Sequence of chain 1.B:
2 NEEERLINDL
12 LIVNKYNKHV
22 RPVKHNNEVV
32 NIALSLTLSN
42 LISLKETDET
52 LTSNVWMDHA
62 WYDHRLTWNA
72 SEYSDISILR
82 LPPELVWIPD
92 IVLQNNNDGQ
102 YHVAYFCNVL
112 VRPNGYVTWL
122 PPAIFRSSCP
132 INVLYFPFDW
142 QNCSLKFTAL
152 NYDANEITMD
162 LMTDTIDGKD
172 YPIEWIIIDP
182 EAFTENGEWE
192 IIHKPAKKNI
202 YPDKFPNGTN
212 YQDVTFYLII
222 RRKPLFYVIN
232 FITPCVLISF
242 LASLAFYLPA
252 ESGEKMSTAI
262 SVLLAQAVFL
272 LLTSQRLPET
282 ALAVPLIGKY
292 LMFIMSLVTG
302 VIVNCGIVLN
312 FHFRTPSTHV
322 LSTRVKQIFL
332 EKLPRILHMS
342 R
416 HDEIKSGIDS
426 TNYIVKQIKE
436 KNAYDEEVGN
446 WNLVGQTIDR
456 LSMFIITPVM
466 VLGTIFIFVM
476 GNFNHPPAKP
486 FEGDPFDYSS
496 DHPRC

Binding-site contacts:
Ligand atom C3 contacts residue ASN70 of chain 1.B at 3.8 Å.
Ligand atom C5 contacts residue SER72 of chain 1.B at 3.2 Å.
Ligand atom O5 contacts residue SER72 of chain 1.B at 2.9 Å (h-bond).
Ligand atom N2 contacts residue ASN70 of chain 1.B at 2.9 Å (h-bond).
Ligand atom C1 contacts residue SER72 of chain 1.B at 2.8 Å.
Ligand atom C2 contacts residue SER72 of chain 1.B at 4.1 Å.
Ligand atom C1 contacts residue GLU73 of chain 1.B at 4.4 Å.
Ligand atom C3 contacts residue SER72 of chain 1.B at 4.4 Å.
Ligand atom C1 contacts residue ASN70 of chain 1.B at 1.4 Å.
Ligand atom C4 contacts residue SER72 of chain 1.B at 4.4 Å.
Ligand atom O5 contacts residue GLU73 of chain 1.B at 4.0 Å.
Ligand atom C7 contacts residue ASN70 of chain 1.B at 3.5 Å.
Ligand atom O5 contacts residue ASN70 of chain 1.B at 2.3 Å (h-bond).
Ligand atom O7 contacts residue ASN70 of chain 1.B at 3.7 Å.
Ligand atom C5 contacts residue ASN70 of chain 1.B at 3.6 Å.
Ligand atom C4 contacts residue ASN70 of chain 1.B at 4.2 Å.
Ligand atom C2 contacts residue ASN70 of chain 1.B at 2.5 Å.
Ligand atom C6 contacts residue SER72 of chain 1.B at 4.0 Å.

This small molecule binds to this protein.
Small molecule (SMILES): CC(=O)N[C@@H]1[C@@H](O)[C@H](O)[C@@H](CO)O[C@H]1O